The small molecule below binds the protein below.
Small molecule (SMILES): CCc1c(C)[nH]c(=O)c(N(C)CCOC)c1Cc1cccc(C)c1

Sequence of chain 1.A:
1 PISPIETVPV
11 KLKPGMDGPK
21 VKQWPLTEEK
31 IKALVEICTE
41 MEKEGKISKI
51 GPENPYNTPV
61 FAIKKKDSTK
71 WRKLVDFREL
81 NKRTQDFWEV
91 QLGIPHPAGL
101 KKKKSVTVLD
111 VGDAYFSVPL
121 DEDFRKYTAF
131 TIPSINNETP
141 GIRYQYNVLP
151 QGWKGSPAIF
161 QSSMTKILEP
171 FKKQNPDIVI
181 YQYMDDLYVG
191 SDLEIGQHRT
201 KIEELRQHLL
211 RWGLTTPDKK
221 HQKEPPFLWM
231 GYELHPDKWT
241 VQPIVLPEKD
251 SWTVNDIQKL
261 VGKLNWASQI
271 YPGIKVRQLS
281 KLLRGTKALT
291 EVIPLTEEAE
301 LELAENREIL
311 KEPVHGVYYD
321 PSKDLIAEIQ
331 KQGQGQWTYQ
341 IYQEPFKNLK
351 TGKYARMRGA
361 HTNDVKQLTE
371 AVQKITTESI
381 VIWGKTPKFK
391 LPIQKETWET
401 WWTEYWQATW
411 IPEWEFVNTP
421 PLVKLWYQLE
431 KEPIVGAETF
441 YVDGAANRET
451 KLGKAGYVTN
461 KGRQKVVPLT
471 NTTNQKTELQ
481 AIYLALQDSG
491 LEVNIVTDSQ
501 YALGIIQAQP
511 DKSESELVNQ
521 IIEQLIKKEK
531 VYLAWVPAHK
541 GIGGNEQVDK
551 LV

Sequence of chain 1.B:
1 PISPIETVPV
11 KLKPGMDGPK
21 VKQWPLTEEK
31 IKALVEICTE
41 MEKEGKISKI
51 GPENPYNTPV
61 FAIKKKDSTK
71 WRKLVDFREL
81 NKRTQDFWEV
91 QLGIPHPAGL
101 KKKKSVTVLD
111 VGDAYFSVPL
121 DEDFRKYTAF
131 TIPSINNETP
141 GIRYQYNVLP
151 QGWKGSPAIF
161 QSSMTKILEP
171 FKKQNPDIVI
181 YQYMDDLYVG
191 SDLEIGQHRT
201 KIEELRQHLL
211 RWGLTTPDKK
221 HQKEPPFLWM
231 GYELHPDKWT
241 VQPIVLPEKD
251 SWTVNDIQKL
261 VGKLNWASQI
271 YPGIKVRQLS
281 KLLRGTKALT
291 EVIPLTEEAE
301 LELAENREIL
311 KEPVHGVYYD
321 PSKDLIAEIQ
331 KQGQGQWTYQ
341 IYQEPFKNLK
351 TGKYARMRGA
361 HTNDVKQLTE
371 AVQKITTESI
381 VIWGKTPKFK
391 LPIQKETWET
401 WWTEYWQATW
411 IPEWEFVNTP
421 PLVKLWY

Binding-site contacts:
Ligand atom C6' contacts residue TYR188 of chain 1.A at 3.2 Å (hydrophobic).
Ligand atom C6' contacts residue GLY190 of chain 1.A at 3.2 Å.
Ligand atom C6' contacts residue VAL179 of chain 1.A at 3.4 Å (hydrophobic).
Ligand atom C3B contacts residue TYR181 of chain 1.A at 3.6 Å (hydrophobic).
Ligand atom C5B contacts residue LEU234 of chain 1.A at 3.6 Å (hydrophobic).
Ligand atom C7 contacts residue LYS101 of chain 1.A at 3.6 Å.
Ligand atom N1' contacts residue TYR188 of chain 1.A at 4.0 Å.
Ligand atom C6 contacts residue LYS101 of chain 1.A at 3.8 Å.
Ligand atom C5' contacts residue LEU100 of chain 1.A at 3.7 Å (hydrophobic).
Ligand atom C5B contacts residue TYR188 of chain 1.A at 3.9 Å (hydrophobic).
Ligand atom C7' contacts residue TYR188 of chain 1.A at 3.6 Å (hydrophobic).
Ligand atom O8 contacts residue LYS101 of chain 1.A at 3.8 Å.
Ligand atom O4' contacts residue LEU100 of chain 1.A at 3.9 Å.
Ligand atom C11 contacts residue LEU234 of chain 1.A at 3.4 Å (hydrophobic).
Ligand atom C6B contacts residue TYR188 of chain 1.A at 3.2 Å (hydrophobic).
Ligand atom C8' contacts residue TYR181 of chain 1.A at 3.9 Å (hydrophobic).
Ligand atom C2B contacts residue LEU100 of chain 1.A at 3.7 Å (hydrophobic).
Ligand atom C4' contacts residue TRP229 of chain 1.A at 3.4 Å (hydrophobic).
Ligand atom C2' contacts residue TYR181 of chain 1.A at 3.5 Å (hydrophobic).
Ligand atom C5B contacts residue TRP229 of chain 1.A at 3.8 Å (hydrophobic).
Ligand atom O8 contacts residue LYS103 of chain 1.A at 3.4 Å.
Ligand atom C8' contacts residue LEU100 of chain 1.A at 3.4 Å (hydrophobic).
Ligand atom O8 contacts residue VAL179 of chain 1.A at 3.6 Å.
Ligand atom C6' contacts residue VAL189 of chain 1.A at 3.9 Å (hydrophobic).
Ligand atom N1 contacts residue LYS103 of chain 1.A at 4.0 Å.
Ligand atom C5' contacts residue TYR181 of chain 1.A at 3.9 Å (hydrophobic).
Ligand atom C11 contacts residue TYR318 of chain 1.A at 3.5 Å (hydrophobic).
Ligand atom N1 contacts residue LYS101 of chain 1.A at 3.0 Å (salt-bridge).
Ligand atom C3B contacts residue LEU100 of chain 1.A at 3.8 Å (hydrophobic).
Ligand atom C5' contacts residue GLU138 of chain 1.B at 3.4 Å.
Ligand atom C2 contacts residue LYS101 of chain 1.A at 3.9 Å.
Ligand atom O4' contacts residue TYR181 of chain 1.A at 3.4 Å.
Ligand atom C11 contacts residue LEU100 of chain 1.A at 3.5 Å (hydrophobic).
Ligand atom C4' contacts residue LEU234 of chain 1.A at 3.7 Å (hydrophobic).
Ligand atom C8' contacts residue PRO95 of chain 1.A at 3.4 Å (hydrophobic).
Ligand atom C3' contacts residue LEU100 of chain 1.A at 3.8 Å (hydrophobic).
Ligand atom C7 contacts residue TYR318 of chain 1.A at 3.1 Å (hydrophobic).
Ligand atom C2B contacts residue TYR181 of chain 1.A at 3.9 Å (hydrophobic).
Ligand atom C4' contacts residue TYR181 of chain 1.A at 3.7 Å (hydrophobic).
Ligand atom C3' contacts residue TYR181 of chain 1.A at 3.4 Å (hydrophobic).